Sequence of chain 1.C:
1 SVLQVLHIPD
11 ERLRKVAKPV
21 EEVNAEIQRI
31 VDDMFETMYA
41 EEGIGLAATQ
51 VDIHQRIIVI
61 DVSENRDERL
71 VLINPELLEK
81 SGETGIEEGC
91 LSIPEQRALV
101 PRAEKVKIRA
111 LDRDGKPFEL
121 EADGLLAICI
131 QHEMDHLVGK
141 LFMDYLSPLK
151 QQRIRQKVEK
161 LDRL

Binding-site contacts:
Ligand atom C3 contacts residue GLY45 of chain 1.C at 3.5 Å.
Ligand atom C9 contacts residue HIS132 of chain 1.C at 3.9 Å.
Ligand atom C9 contacts residue CYS129 of chain 1.C at 3.9 Å (hydrophobic).
Ligand atom C26 contacts residue GLU87 of chain 1.C at 3.4 Å.
Ligand atom C8 contacts residue GLY89 of chain 1.C at 3.5 Å.
Ligand atom O27 contacts residue GLU87 of chain 1.C at 2.9 Å (salt-bridge).
Ligand atom O4 contacts residue LEU91 of chain 1.C at 3.0 Å (h-bond).
Ligand atom O4 contacts residue GLN50 of chain 1.C at 3.5 Å (h-bond).
Ligand atom C3 contacts residue HIS132 of chain 1.C at 3.6 Å.
Ligand atom N1 contacts residue GLN50 of chain 1.C at 3.5 Å (h-bond).
Ligand atom O2 contacts residue HIS132 of chain 1.C at 3.2 Å (h-bond).
Ligand atom N1 contacts residue GLU133 of chain 1.C at 2.6 Å (salt-bridge).
Ligand atom N1 contacts residue NI1 of chain 1.H at 3.0 Å (h-bond).
Ligand atom O4 contacts residue HIS132 of chain 1.C at 3.2 Å (h-bond).
Ligand atom N1 contacts residue HIS132 of chain 1.C at 3.5 Å (h-bond).
Ligand atom O20 contacts residue GLU88 of chain 1.C at 3.7 Å.
Ligand atom N1 contacts residue GLY45 of chain 1.C at 3.0 Å (h-bond).
Ligand atom O2 contacts residue GLN50 of chain 1.C at 2.7 Å (h-bond).
Ligand atom C3 contacts residue LEU91 of chain 1.C at 3.9 Å (hydrophobic).
Ligand atom O4 contacts residue NI1 of chain 1.H at 2.0 Å (h-bond).
Ligand atom O2 contacts residue HIS136 of chain 1.C at 3.0 Å (h-bond).
Ligand atom O20 contacts residue GLY89 of chain 1.C at 2.8 Å (h-bond).
Ligand atom C8 contacts residue HIS132 of chain 1.C at 3.8 Å.
Ligand atom C6 contacts residue GLY89 of chain 1.C at 3.6 Å.
Ligand atom O13 contacts residue GLY43 of chain 1.C at 3.3 Å.
Ligand atom C5 contacts residue LEU91 of chain 1.C at 3.8 Å (hydrophobic).
Ligand atom O13 contacts residue ILE44 of chain 1.C at 3.0 Å (h-bond).
Ligand atom O2 contacts residue GLY45 of chain 1.C at 4.0 Å.
Ligand atom C18 contacts residue GLU42 of chain 1.C at 3.9 Å.
Ligand atom C3 contacts residue GLU133 of chain 1.C at 3.7 Å.
Ligand atom O2 contacts residue NI1 of chain 1.H at 2.3 Å (h-bond).
Ligand atom N14 contacts residue GLY89 of chain 1.C at 3.2 Å (h-bond).
Ligand atom C17 contacts residue ARG97 of chain 1.C at 3.8 Å.
Ligand atom C5 contacts residue GLY45 of chain 1.C at 3.2 Å.
Ligand atom O4 contacts residue CYS90 of chain 1.C at 3.2 Å (h-bond).
Ligand atom O2 contacts residue GLU133 of chain 1.C at 2.5 Å (salt-bridge).
Ligand atom C10 contacts residue ILE128 of chain 1.C at 3.8 Å (hydrophobic).
Ligand atom C3 contacts residue NI1 of chain 1.H at 2.8 Å.
Ligand atom O4 contacts residue HIS136 of chain 1.C at 3.9 Å.
Ligand atom C7 contacts residue GLU133 of chain 1.C at 3.5 Å.

The protein below binds the small molecule below.
Small molecule (SMILES): CCCCC[C@H](CC(=O)NO)C(=O)N[C@H](C(=O)N1CCC[C@H]1CO)C(C)C